Sequence of chain 1.D:
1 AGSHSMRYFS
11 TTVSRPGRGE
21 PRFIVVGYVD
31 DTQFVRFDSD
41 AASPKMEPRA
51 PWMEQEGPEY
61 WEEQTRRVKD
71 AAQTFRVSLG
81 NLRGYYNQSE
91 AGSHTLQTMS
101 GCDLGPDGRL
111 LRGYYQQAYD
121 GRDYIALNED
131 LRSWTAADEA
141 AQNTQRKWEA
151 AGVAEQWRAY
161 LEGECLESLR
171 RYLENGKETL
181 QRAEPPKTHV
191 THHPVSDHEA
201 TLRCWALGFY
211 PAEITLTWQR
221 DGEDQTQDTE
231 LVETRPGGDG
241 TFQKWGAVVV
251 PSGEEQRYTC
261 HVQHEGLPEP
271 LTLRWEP

A protein and the small-molecule ligand that binds it are described below.
Small molecule (SMILES): CC[C@H](C)[C@H](NC(=O)[C@H](C)NC(=O)CNC(=O)CN)C(=O)N[C@@H](CO)C(=O)O

Binding-site contacts:
Ligand atom CG2 contacts residue SER78 of chain 1.D at 3.7 Å.
Ligand atom C contacts residue LYS147 of chain 1.D at 3.7 Å.
Ligand atom OXT contacts residue TYR85 of chain 1.D at 3.3 Å (h-bond).
Ligand atom N contacts residue SER78 of chain 1.D at 3.0 Å (h-bond).
Ligand atom C contacts residue THR144 of chain 1.D at 3.5 Å.
Ligand atom O contacts residue ASP70 of chain 1.D at 2.9 Å (salt-bridge).
Ligand atom O contacts residue THR74 of chain 1.D at 2.7 Å (h-bond).
Ligand atom OG contacts residue SER78 of chain 1.D at 3.8 Å.
Ligand atom C contacts residue TYR85 of chain 1.D at 3.4 Å (hydrophobic).
Ligand atom N contacts residue MYR1 of chain 1.GB at 1.4 Å.
Ligand atom C contacts residue TRP148 of chain 1.D at 3.8 Å (hydrophobic).
Ligand atom O contacts residue THR74 of chain 1.D at 3.4 Å.
Ligand atom CA contacts residue SER78 of chain 1.D at 3.6 Å.
Ligand atom OG contacts residue TRP148 of chain 1.D at 3.6 Å.
Ligand atom CB contacts residue LEU82 of chain 1.D at 3.5 Å (hydrophobic).
Ligand atom CG2 contacts residue VAL77 of chain 1.D at 3.5 Å (hydrophobic).
Ligand atom OXT contacts residue LYS147 of chain 1.D at 2.9 Å (salt-bridge).
Ligand atom OXT contacts residue ASN81 of chain 1.D at 2.9 Å (h-bond).
Ligand atom N contacts residue THR74 of chain 1.D at 3.8 Å.
Ligand atom CA contacts residue THR74 of chain 1.D at 3.9 Å.
Ligand atom CA contacts residue MYR1 of chain 1.GB at 2.4 Å.
Ligand atom CG2 contacts residue ASN81 of chain 1.D at 3.2 Å.
Ligand atom C contacts residue ASP70 of chain 1.D at 3.5 Å.
Ligand atom OG contacts residue GLN117 of chain 1.D at 3.1 Å (h-bond).
Ligand atom CA contacts residue THR74 of chain 1.D at 3.8 Å.
Ligand atom CB contacts residue THR144 of chain 1.D at 3.5 Å.
Ligand atom O contacts residue TRP148 of chain 1.D at 2.9 Å (h-bond).
Ligand atom O contacts residue LYS147 of chain 1.D at 3.6 Å.
Ligand atom CB contacts residue SER78 of chain 1.D at 3.8 Å.
Ligand atom C contacts residue SER78 of chain 1.D at 3.8 Å.
Ligand atom CA contacts residue THR144 of chain 1.D at 3.8 Å.
Ligand atom C contacts residue THR74 of chain 1.D at 3.6 Å.
Ligand atom C contacts residue THR74 of chain 1.D at 3.6 Å.
Ligand atom O contacts residue TYR85 of chain 1.D at 2.7 Å (h-bond).
Ligand atom CB contacts residue TRP148 of chain 1.D at 3.8 Å (hydrophobic).
Ligand atom O contacts residue TRP148 of chain 1.D at 3.9 Å.
Ligand atom CG1 contacts residue VAL77 of chain 1.D at 3.8 Å (hydrophobic).
Ligand atom C contacts residue MYR1 of chain 1.GB at 3.6 Å.
Ligand atom O contacts residue THR144 of chain 1.D at 2.7 Å (h-bond).
Ligand atom CB contacts residue VAL153 of chain 1.D at 3.8 Å (hydrophobic).